Sequence of chain 1.B:
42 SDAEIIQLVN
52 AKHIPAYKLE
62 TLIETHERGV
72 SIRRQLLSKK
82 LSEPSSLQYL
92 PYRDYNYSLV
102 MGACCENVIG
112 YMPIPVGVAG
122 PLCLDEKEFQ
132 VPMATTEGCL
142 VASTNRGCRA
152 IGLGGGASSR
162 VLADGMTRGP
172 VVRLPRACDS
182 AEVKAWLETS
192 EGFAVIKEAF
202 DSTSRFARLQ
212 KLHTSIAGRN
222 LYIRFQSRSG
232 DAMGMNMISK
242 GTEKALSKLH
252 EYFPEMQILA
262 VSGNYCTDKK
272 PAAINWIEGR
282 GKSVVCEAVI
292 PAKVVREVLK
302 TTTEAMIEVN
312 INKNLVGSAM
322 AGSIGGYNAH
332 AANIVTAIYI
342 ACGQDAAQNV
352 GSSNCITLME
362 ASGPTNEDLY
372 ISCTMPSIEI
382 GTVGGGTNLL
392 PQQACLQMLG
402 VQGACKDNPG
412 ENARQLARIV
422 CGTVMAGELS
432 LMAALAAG

The protein below binds the small molecule below.
Small molecule (SMILES): CCC(C)(C)C(=O)O[C@H]1C[C@@H](C)C=C2C=C[C@H](C)[C@H](CC[C@@H](O)C[C@@H](O)CC(=O)O)[C@H]21

Binding-site contacts:
Ligand atom C4 contacts residue ASP269 of chain 1.A at 3.3 Å.
Ligand atom C9A contacts residue LEU141 of chain 1.B at 3.5 Å (hydrophobic).
Ligand atom C1 contacts residue SER263 of chain 1.A at 3.5 Å.
Ligand atom C5 contacts residue GLU138 of chain 1.B at 3.7 Å.
Ligand atom C17 contacts residue CYS140 of chain 1.B at 3.9 Å (hydrophobic).
Ligand atom C15 contacts residue CYS140 of chain 1.B at 4.0 Å (hydrophobic).
Ligand atom O3 contacts residue ARG169 of chain 1.A at 3.1 Å (salt-bridge).
Ligand atom O1B contacts residue ASN265 of chain 1.A at 3.9 Å.
Ligand atom C5 contacts residue LYS270 of chain 1.A at 3.9 Å.
Ligand atom C16 contacts residue CYS140 of chain 1.B at 3.9 Å (hydrophobic).
Ligand atom C12 contacts residue CYS140 of chain 1.B at 3.9 Å (hydrophobic).
Ligand atom O1A contacts residue SER263 of chain 1.A at 3.6 Å.
Ligand atom O1B contacts residue ARG169 of chain 1.A at 3.6 Å (salt-bridge).
Ligand atom C21 contacts residue ARG169 of chain 1.A at 3.0 Å.
Ligand atom O1B contacts residue LYS271 of chain 1.A at 3.2 Å (salt-bridge).
Ligand atom O1A contacts residue LEU432 of chain 1.B at 3.6 Å.
Ligand atom O1B contacts residue LYS314 of chain 1.B at 3.4 Å (salt-bridge).
Ligand atom O1B contacts residue SER263 of chain 1.A at 2.7 Å (h-bond).
Ligand atom C1 contacts residue LYS314 of chain 1.B at 3.5 Å.
Ligand atom C5 contacts residue ASN334 of chain 1.B at 3.7 Å.
Ligand atom C1 contacts residue ALA330 of chain 1.B at 3.6 Å (hydrophobic).
Ligand atom C11 contacts residue SER144 of chain 1.B at 3.5 Å.
Ligand atom O1A contacts residue ALA330 of chain 1.B at 3.8 Å.
Ligand atom C2 contacts residue LYS271 of chain 1.A at 3.7 Å.
Ligand atom C1 contacts residue LYS271 of chain 1.A at 3.4 Å.
Ligand atom O5 contacts residue ASN334 of chain 1.B at 2.9 Å (h-bond).
Ligand atom C13 contacts residue CYS140 of chain 1.B at 4.0 Å (hydrophobic).
Ligand atom C2 contacts residue ASP269 of chain 1.A at 3.9 Å.
Ligand atom O5 contacts residue LYS270 of chain 1.A at 2.8 Å (salt-bridge).
Ligand atom C10 contacts residue SER144 of chain 1.B at 3.2 Å.
Ligand atom O1B contacts residue ASP269 of chain 1.A at 4.0 Å.
Ligand atom O5 contacts residue GLU138 of chain 1.B at 2.7 Å (salt-bridge).
Ligand atom C3 contacts residue ASP269 of chain 1.A at 3.5 Å.
Ligand atom O1A contacts residue LYS314 of chain 1.B at 2.8 Å (salt-bridge).
Ligand atom O3 contacts residue ASP269 of chain 1.A at 2.9 Å (salt-bridge).
Ligand atom C4 contacts residue ASN334 of chain 1.B at 3.8 Å.
Ligand atom C2 contacts residue ALA330 of chain 1.B at 3.3 Å (hydrophobic).
Ligand atom C7 contacts residue GLU138 of chain 1.B at 3.5 Å.
Ligand atom C6 contacts residue ASN334 of chain 1.B at 4.0 Å.
Ligand atom C22 contacts residue VAL262 of chain 1.A at 3.9 Å (hydrophobic).

Sequence of chain 1.A:
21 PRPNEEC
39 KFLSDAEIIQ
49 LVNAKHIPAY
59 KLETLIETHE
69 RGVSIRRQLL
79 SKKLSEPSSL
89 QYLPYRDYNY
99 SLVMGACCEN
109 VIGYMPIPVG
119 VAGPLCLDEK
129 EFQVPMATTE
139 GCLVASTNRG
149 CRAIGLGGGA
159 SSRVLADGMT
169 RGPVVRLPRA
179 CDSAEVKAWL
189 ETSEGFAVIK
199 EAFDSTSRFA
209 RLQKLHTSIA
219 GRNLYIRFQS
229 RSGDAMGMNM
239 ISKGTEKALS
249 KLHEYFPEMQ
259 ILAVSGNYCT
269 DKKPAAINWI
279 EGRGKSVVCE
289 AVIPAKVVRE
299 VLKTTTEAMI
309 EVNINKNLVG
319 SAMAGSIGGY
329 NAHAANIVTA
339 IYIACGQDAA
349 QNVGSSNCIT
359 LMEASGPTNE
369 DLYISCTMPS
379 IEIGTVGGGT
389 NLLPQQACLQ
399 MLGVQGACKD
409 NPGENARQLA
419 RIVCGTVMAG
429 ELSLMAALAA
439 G